Sequence of chain 33.A:
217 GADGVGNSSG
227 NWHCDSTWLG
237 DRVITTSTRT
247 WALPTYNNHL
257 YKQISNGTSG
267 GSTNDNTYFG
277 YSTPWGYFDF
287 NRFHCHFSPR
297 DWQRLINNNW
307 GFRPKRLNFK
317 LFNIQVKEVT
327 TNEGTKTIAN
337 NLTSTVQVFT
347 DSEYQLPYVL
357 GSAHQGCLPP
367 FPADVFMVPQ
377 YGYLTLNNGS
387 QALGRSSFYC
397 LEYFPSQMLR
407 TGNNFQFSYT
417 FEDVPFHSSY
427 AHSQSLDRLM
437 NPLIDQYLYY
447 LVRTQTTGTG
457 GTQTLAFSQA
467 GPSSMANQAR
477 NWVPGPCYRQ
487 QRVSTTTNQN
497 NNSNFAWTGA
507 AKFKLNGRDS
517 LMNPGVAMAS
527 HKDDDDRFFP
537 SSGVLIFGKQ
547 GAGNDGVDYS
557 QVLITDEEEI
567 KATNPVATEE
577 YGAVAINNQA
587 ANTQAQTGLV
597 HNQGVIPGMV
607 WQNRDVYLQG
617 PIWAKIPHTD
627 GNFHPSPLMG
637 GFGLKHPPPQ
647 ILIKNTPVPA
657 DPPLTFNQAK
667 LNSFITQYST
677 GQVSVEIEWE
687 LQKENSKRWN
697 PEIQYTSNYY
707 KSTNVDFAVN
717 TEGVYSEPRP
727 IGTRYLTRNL

This protein binds this small molecule.
Small molecule (SMILES): Nc1ncnc2c1ncn2[C@H]1C[C@H](O)[C@@H](COP(=O)(O)O)O1

Binding-site contacts:
Ligand atom N1 contacts residue GLY639 of chain 5.A at 3.1 Å (h-bond).
Ligand atom C8 contacts residue PRO421 of chain 5.A at 4.3 Å (hydrophobic).
Ligand atom N1 contacts residue PRO631 of chain 5.A at 3.5 Å (h-bond).
Ligand atom C6 contacts residue PRO631 of chain 5.A at 3.9 Å (hydrophobic).
Ligand atom N6 contacts residue SER632 of chain 5.A at 3.3 Å (h-bond).
Ligand atom C8 contacts residue HIS630 of chain 5.A at 3.3 Å.
Ligand atom O1P contacts residue LYS641 of chain 33.A at 4.0 Å.
Ligand atom C5 contacts residue PRO421 of chain 5.A at 4.1 Å (hydrophobic).
Ligand atom C6 contacts residue GLY639 of chain 5.A at 3.8 Å.
Ligand atom N7 contacts residue ASN609 of chain 5.A at 3.8 Å.
Ligand atom C5 contacts residue SER632 of chain 5.A at 4.1 Å.
Ligand atom C2 contacts residue VAL420 of chain 5.A at 4.3 Å (hydrophobic).
Ligand atom C2' contacts residue HIS630 of chain 5.A at 3.2 Å.
Ligand atom C5 contacts residue PRO631 of chain 5.A at 4.2 Å (hydrophobic).
Ligand atom N6 contacts residue PHE638 of chain 5.A at 3.9 Å.
Ligand atom N9 contacts residue HIS630 of chain 5.A at 4.2 Å.
Ligand atom N9 contacts residue PRO421 of chain 5.A at 4.4 Å.
Ligand atom N1 contacts residue VAL420 of chain 5.A at 3.7 Å.
Ligand atom N1 contacts residue PHE638 of chain 5.A at 4.3 Å.
Ligand atom N7 contacts residue PRO421 of chain 5.A at 4.2 Å.
Ligand atom C4 contacts residue PRO421 of chain 5.A at 4.3 Å (hydrophobic).
Ligand atom C2 contacts residue PRO421 of chain 5.A at 4.5 Å (hydrophobic).
Ligand atom C4 contacts residue PRO631 of chain 5.A at 4.0 Å (hydrophobic).
Ligand atom C6 contacts residue VAL420 of chain 5.A at 4.0 Å (hydrophobic).
Ligand atom N3 contacts residue GLY639 of chain 5.A at 4.3 Å.
Ligand atom C2 contacts residue GLY639 of chain 5.A at 3.1 Å.
Ligand atom N6 contacts residue GLY639 of chain 5.A at 3.6 Å (h-bond).
Ligand atom N3 contacts residue PRO631 of chain 5.A at 3.6 Å.
Ligand atom C6 contacts residue PRO421 of chain 5.A at 4.1 Å (hydrophobic).
Ligand atom C1' contacts residue PRO631 of chain 5.A at 4.3 Å (hydrophobic).
Ligand atom C1' contacts residue HIS630 of chain 5.A at 4.0 Å.
Ligand atom N6 contacts residue VAL420 of chain 5.A at 4.0 Å.
Ligand atom C6 contacts residue SER632 of chain 5.A at 3.9 Å.
Ligand atom C3' contacts residue HIS630 of chain 5.A at 4.4 Å.
Ligand atom N7 contacts residue SER632 of chain 5.A at 4.1 Å.
Ligand atom C2 contacts residue PRO631 of chain 5.A at 3.3 Å (hydrophobic).
Ligand atom O2P contacts residue ASP626 of chain 33.A at 4.2 Å.
Ligand atom N1 contacts residue PRO421 of chain 5.A at 4.3 Å.
Ligand atom N6 contacts residue GLY637 of chain 5.A at 3.7 Å.
Ligand atom N7 contacts residue HIS630 of chain 5.A at 4.1 Å.

Sequence of chain 5.A:
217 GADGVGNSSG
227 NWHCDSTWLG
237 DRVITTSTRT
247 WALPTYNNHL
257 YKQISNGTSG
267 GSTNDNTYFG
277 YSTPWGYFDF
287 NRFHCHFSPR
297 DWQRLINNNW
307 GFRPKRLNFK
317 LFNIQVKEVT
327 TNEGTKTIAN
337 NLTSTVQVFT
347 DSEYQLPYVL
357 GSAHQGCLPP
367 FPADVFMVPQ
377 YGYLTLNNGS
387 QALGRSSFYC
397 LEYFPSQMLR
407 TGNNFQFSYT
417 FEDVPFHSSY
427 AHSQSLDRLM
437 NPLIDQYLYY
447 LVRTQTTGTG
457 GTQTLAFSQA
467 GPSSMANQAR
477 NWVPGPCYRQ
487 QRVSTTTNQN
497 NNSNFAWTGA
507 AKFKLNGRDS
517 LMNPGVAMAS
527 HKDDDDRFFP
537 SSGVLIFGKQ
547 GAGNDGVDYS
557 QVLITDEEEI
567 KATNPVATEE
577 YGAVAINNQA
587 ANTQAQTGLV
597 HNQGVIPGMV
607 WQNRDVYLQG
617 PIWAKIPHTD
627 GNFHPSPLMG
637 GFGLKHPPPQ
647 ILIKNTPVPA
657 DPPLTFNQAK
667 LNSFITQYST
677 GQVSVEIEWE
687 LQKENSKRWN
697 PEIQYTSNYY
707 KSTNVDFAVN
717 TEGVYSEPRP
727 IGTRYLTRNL